Binding-site contacts:
Ligand atom N2 contacts residue LYS26 of chain 1.H at 4.4 Å.
Ligand atom C7 contacts residue LYS26 of chain 1.H at 4.4 Å.
Ligand atom C3 contacts residue ASN27 of chain 1.H at 3.7 Å.
Ligand atom O5 contacts residue ASN27 of chain 1.H at 2.3 Å (h-bond).
Ligand atom C8 contacts residue LYS26 of chain 1.H at 3.7 Å.
Ligand atom C4 contacts residue ASN27 of chain 1.H at 4.1 Å.
Ligand atom C7 contacts residue ASN27 of chain 1.H at 3.9 Å.
Ligand atom C1 contacts residue GLN19 of chain 1.H at 4.3 Å.
Ligand atom O5 contacts residue GLN19 of chain 1.H at 3.9 Å.
Ligand atom C1 contacts residue ASN27 of chain 1.H at 1.4 Å.
Ligand atom C5 contacts residue ASN27 of chain 1.H at 3.6 Å.
Ligand atom N2 contacts residue ASN27 of chain 1.H at 2.8 Å (h-bond).
Ligand atom C2 contacts residue ASN27 of chain 1.H at 2.2 Å.
Ligand atom O7 contacts residue ASN27 of chain 1.H at 4.4 Å.

The small molecule below binds the protein below.
Small molecule (SMILES): CC(=O)N[C@H]1[C@H](O[C@H]2[C@H](O)[C@@H](NC(C)=O)CO[C@@H]2CO)O[C@H](CO)[C@@H](O)[C@@H]1O

Sequence of chain 1.H:
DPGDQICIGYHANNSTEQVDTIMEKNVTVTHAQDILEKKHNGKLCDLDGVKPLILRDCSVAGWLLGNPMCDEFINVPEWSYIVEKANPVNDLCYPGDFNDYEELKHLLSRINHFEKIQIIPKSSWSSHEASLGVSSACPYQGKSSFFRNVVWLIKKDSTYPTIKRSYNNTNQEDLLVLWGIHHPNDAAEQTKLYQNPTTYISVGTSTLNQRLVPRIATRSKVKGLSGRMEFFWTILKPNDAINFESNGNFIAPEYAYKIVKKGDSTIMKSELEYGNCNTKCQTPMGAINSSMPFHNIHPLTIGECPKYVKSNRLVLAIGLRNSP